Binding-site contacts:
Ligand atom CE1 contacts residue HEM1 of chain 1.D at 3.0 Å.
Ligand atom CD2 contacts residue HEM1 of chain 1.D at 3.2 Å.
Ligand atom CE1 contacts residue THR121 of chain 1.A at 4.4 Å.
Ligand atom CB contacts residue LEU123 of chain 1.A at 4.3 Å (hydrophobic).
Ligand atom CB contacts residue GLY131 of chain 1.A at 4.1 Å.
Ligand atom N contacts residue GLY131 of chain 1.A at 4.4 Å.
Ligand atom ND1 contacts residue THR121 of chain 1.A at 4.3 Å.
Ligand atom CG contacts residue LEU133 of chain 1.A at 4.0 Å (hydrophobic).
Ligand atom N contacts residue ASP30 of chain 1.A at 2.7 Å (salt-bridge).
Ligand atom CE1 contacts residue LEU123 of chain 1.A at 3.8 Å (hydrophobic).
Ligand atom CB contacts residue LEU130 of chain 1.A at 3.4 Å (hydrophobic).
Ligand atom CA contacts residue LEU130 of chain 1.A at 3.5 Å (hydrophobic).
Ligand atom NE2 contacts residue LEU123 of chain 1.A at 3.9 Å.
Ligand atom CE1 contacts residue LEU133 of chain 1.A at 4.1 Å (hydrophobic).
Ligand atom CG contacts residue HEM1 of chain 1.D at 4.3 Å.
Ligand atom CA contacts residue ASP30 of chain 1.A at 3.3 Å.
Ligand atom N contacts residue GLU32 of chain 1.A at 2.8 Å (salt-bridge).
Ligand atom CD2 contacts residue LEU123 of chain 1.A at 3.9 Å (hydrophobic).
Ligand atom CB contacts residue ASP30 of chain 1.A at 4.5 Å.
Ligand atom ND1 contacts residue HEM1 of chain 1.D at 4.2 Å.
Ligand atom NE2 contacts residue LEU133 of chain 1.A at 4.3 Å.
Ligand atom CG contacts residue LEU123 of chain 1.A at 3.8 Å (hydrophobic).
Ligand atom N contacts residue LEU130 of chain 1.A at 2.7 Å (h-bond).
Ligand atom NE2 contacts residue HEM1 of chain 1.D at 2.1 Å.
Ligand atom ND1 contacts residue LEU133 of chain 1.A at 3.9 Å.
Ligand atom NE2 contacts residue HIS59 of chain 1.A at 4.0 Å.
Ligand atom CA contacts residue GLU32 of chain 1.A at 4.0 Å.
Ligand atom ND1 contacts residue LEU123 of chain 1.A at 3.6 Å.
Ligand atom CD2 contacts residue LEU133 of chain 1.A at 4.2 Å (hydrophobic).

This protein binds this small molecule.
Small molecule (SMILES): NCCc1c[nH]cn1

Sequence of chain 1.A:
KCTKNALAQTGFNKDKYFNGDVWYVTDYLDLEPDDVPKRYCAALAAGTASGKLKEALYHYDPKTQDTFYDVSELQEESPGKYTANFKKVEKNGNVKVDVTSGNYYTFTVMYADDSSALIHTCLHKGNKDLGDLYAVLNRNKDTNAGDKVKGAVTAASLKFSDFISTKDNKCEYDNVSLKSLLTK